Sequence of chain 1.A:
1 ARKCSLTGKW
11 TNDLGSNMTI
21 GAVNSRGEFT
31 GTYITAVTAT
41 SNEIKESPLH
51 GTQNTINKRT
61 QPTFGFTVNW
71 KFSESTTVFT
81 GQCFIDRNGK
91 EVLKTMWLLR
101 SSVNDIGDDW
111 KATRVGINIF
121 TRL

Binding-site contacts:
Ligand atom O7 contacts residue ASN17 of chain 1.A at 3.8 Å.
Ligand atom C2 contacts residue GLY15 of chain 1.A at 4.0 Å.
Ligand atom C2 contacts residue ASN17 of chain 1.A at 2.5 Å.
Ligand atom O5 contacts residue LYS9 of chain 1.A at 3.6 Å (salt-bridge).
Ligand atom O7 contacts residue ILE34 of chain 1.A at 3.6 Å.
Ligand atom O6 contacts residue LEU123 of chain 1.A at 4.1 Å.
Ligand atom C3 contacts residue ASN17 of chain 1.A at 3.9 Å.
Ligand atom C7 contacts residue GLY15 of chain 1.A at 3.6 Å.
Ligand atom C8 contacts residue ALA36 of chain 1.A at 3.9 Å (hydrophobic).
Ligand atom C1 contacts residue ASN17 of chain 1.A at 1.7 Å.
Ligand atom C1 contacts residue LYS9 of chain 1.A at 4.4 Å.
Ligand atom C5 contacts residue LEU123 of chain 1.A at 4.4 Å (hydrophobic).
Ligand atom N2 contacts residue GLY15 of chain 1.A at 2.9 Å (h-bond).
Ligand atom N2 contacts residue ASN17 of chain 1.A at 2.8 Å (h-bond).
Ligand atom C5 contacts residue ASN17 of chain 1.A at 4.0 Å.
Ligand atom C7 contacts residue ASN17 of chain 1.A at 3.5 Å.
Ligand atom C7 contacts residue ILE34 of chain 1.A at 4.2 Å (hydrophobic).
Ligand atom C8 contacts residue GLY15 of chain 1.A at 3.4 Å.
Ligand atom C8 contacts residue SER16 of chain 1.A at 4.4 Å.
Ligand atom C4 contacts residue ASN17 of chain 1.A at 4.4 Å.
Ligand atom C8 contacts residue ILE34 of chain 1.A at 3.8 Å (hydrophobic).
Ligand atom C6 contacts residue LEU123 of chain 1.A at 4.2 Å (hydrophobic).
Ligand atom O5 contacts residue ASN17 of chain 1.A at 2.6 Å (h-bond).
Ligand atom O6 contacts residue LYS9 of chain 1.A at 3.5 Å (salt-bridge).
Ligand atom C1 contacts residue GLY15 of chain 1.A at 4.0 Å.
Ligand atom O5 contacts residue LEU123 of chain 1.A at 3.7 Å.
Ligand atom C6 contacts residue LYS9 of chain 1.A at 4.5 Å.
Ligand atom C8 contacts residue THR35 of chain 1.A at 4.1 Å.

This small molecule binds to this protein.
Small molecule (SMILES): CC(=O)N[C@@H]1[C@@H](O)[C@H](O)[C@@H](CO)O[C@H]1O